Sequence of chain 1.D:
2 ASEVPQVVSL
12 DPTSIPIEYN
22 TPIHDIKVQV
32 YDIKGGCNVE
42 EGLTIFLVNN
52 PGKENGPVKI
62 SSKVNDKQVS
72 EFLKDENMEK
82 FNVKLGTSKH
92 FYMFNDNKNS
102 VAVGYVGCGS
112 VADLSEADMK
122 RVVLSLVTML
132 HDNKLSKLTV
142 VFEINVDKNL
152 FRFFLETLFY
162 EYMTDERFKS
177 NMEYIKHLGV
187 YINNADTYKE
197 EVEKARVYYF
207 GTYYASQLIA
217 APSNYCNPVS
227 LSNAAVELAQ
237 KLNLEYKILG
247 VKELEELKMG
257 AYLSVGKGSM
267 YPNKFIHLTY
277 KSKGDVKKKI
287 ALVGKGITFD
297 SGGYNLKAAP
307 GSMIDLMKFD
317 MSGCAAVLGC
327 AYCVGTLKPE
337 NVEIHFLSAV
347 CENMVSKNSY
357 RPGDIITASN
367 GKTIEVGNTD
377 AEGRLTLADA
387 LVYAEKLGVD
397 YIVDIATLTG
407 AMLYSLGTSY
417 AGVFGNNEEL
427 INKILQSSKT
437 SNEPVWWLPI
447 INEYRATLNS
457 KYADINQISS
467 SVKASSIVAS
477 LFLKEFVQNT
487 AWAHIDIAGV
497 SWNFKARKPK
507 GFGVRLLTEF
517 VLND

Binding-site contacts:
Ligand atom C1 contacts residue ZN1 of chain 1.MA at 3.2 Å.
Ligand atom O2 contacts residue ASP376 of chain 1.D at 3.8 Å.
Ligand atom C1 contacts residue LEU404 of chain 1.D at 3.6 Å (hydrophobic).
Ligand atom O1 contacts residue ASP376 of chain 1.D at 3.1 Å (salt-bridge).
Ligand atom C3 contacts residue LYS303 of chain 1.D at 3.9 Å.
Ligand atom N1 contacts residue LYS291 of chain 1.D at 3.5 Å (salt-bridge).
Ligand atom P contacts residue ZN1 of chain 1.MA at 3.2 Å.
Ligand atom O3 contacts residue LEU404 of chain 1.D at 3.9 Å.
Ligand atom C7 contacts residue LEU409 of chain 1.D at 3.2 Å (hydrophobic).
Ligand atom C1 contacts residue ASP316 of chain 1.D at 3.9 Å.
Ligand atom O1 contacts residue LYS303 of chain 1.D at 2.6 Å (salt-bridge).
Ligand atom O1 contacts residue ASP296 of chain 1.D at 3.1 Å (salt-bridge).
Ligand atom N1 contacts residue ZN1 of chain 1.MA at 2.3 Å.
Ligand atom O3 contacts residue ASP376 of chain 1.D at 3.0 Å (salt-bridge).
Ligand atom N1 contacts residue THR403 of chain 1.D at 3.5 Å (h-bond).
Ligand atom N1 contacts residue ASP316 of chain 1.D at 2.7 Å (salt-bridge).
Ligand atom P contacts residue ASP376 of chain 1.D at 3.6 Å.
Ligand atom O3 contacts residue LYS291 of chain 1.D at 3.3 Å (salt-bridge).
Ligand atom C8 contacts residue MET309 of chain 1.D at 3.8 Å (hydrophobic).
Ligand atom C8 contacts residue LEU409 of chain 1.D at 3.3 Å (hydrophobic).
Ligand atom O3 contacts residue CO31 of chain 1.NA at 2.3 Å (h-bond).
Ligand atom C6 contacts residue ALA494 of chain 1.D at 3.6 Å (hydrophobic).
Ligand atom P contacts residue ZN1 of chain 1.OA at 2.9 Å.
Ligand atom O2 contacts residue LEU404 of chain 1.D at 3.0 Å (h-bond).
Ligand atom O2 contacts residue CO31 of chain 1.NA at 3.4 Å (h-bond).
Ligand atom P contacts residue CO31 of chain 1.NA at 3.7 Å.
Ligand atom O3 contacts residue GLU378 of chain 1.D at 3.3 Å (salt-bridge).
Ligand atom N1 contacts residue ASP296 of chain 1.D at 3.3 Å (salt-bridge).
Ligand atom C1 contacts residue LYS291 of chain 1.D at 3.8 Å.
Ligand atom P contacts residue ASP296 of chain 1.D at 3.7 Å.
Ligand atom O1 contacts residue ZN1 of chain 1.MA at 3.7 Å.
Ligand atom O3 contacts residue ASP296 of chain 1.D at 3.4 Å (salt-bridge).
Ligand atom O1 contacts residue ZN1 of chain 1.OA at 2.4 Å.
Ligand atom C1 contacts residue THR403 of chain 1.D at 3.3 Å.
Ligand atom C10 contacts residue THR403 of chain 1.D at 3.6 Å.
Ligand atom C4 contacts residue MET313 of chain 1.D at 3.8 Å (hydrophobic).
Ligand atom C9 contacts residue PHE315 of chain 1.D at 3.6 Å (hydrophobic).
Ligand atom O3 contacts residue ZN1 of chain 1.OA at 2.3 Å.
Ligand atom P contacts residue LEU404 of chain 1.D at 3.7 Å.
Ligand atom O3 contacts residue ZN1 of chain 1.MA at 2.4 Å.

This protein binds this small molecule.
Small molecule (SMILES): N[C@@H](c1ccc(-n2cccn2)cc1)P(=O)(O)O